Binding-site contacts:
Ligand atom N2 contacts residue ASN87 of chain 13.B at 2.9 Å (h-bond).
Ligand atom O6 contacts residue LEU151 of chain 13.B at 3.4 Å.
Ligand atom C1 contacts residue SER89 of chain 13.B at 4.5 Å.
Ligand atom C5 contacts residue SER89 of chain 13.B at 4.3 Å.
Ligand atom O5 contacts residue SER79 of chain 13.B at 4.4 Å.
Ligand atom C2 contacts residue ASN87 of chain 13.B at 2.4 Å.
Ligand atom C6 contacts residue LEU151 of chain 13.B at 3.8 Å (hydrophobic).
Ligand atom C7 contacts residue ASN87 of chain 13.B at 3.6 Å.
Ligand atom O5 contacts residue SER89 of chain 13.B at 4.1 Å.
Ligand atom C1 contacts residue ASN87 of chain 13.B at 1.4 Å.
Ligand atom C4 contacts residue ASN87 of chain 13.B at 4.2 Å.
Ligand atom C5 contacts residue LEU151 of chain 13.B at 4.1 Å (hydrophobic).
Ligand atom C5 contacts residue ASN87 of chain 13.B at 3.7 Å.
Ligand atom O7 contacts residue ASP85 of chain 13.B at 4.3 Å.
Ligand atom O5 contacts residue ASN87 of chain 13.B at 2.3 Å (h-bond).
Ligand atom O7 contacts residue ASN87 of chain 13.B at 3.9 Å.
Ligand atom C3 contacts residue ASN87 of chain 13.B at 3.7 Å.
Ligand atom O4 contacts residue LEU151 of chain 13.B at 3.7 Å.
Ligand atom C4 contacts residue LEU151 of chain 13.B at 4.4 Å (hydrophobic).

Sequence of chain 13.B:
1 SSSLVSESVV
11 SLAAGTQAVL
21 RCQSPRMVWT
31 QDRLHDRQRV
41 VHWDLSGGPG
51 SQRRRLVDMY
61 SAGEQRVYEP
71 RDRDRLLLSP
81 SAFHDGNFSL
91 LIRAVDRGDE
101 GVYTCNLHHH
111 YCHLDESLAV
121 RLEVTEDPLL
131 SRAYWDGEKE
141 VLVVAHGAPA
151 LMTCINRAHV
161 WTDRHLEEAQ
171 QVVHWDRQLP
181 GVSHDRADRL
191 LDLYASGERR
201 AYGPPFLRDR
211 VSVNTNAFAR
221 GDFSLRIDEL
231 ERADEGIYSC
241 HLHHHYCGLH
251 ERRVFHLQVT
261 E

A small-molecule ligand and the protein it binds are described below.
Small molecule (SMILES): CC(=O)N[C@@H]1[C@@H](O)[C@H](O)[C@@H](CO)O[C@H]1O